The protein below binds the small molecule below.
Small molecule (SMILES): CC(=O)N[C@@H]1[C@@H](O)[C@H](O)[C@@H](CO)O[C@H]1O

Binding-site contacts:
Ligand atom C7 contacts residue GLU340 of chain 1.A at 4.2 Å.
Ligand atom C7 contacts residue ASN343 of chain 1.A at 3.5 Å.
Ligand atom C8 contacts residue GLU340 of chain 1.A at 3.4 Å.
Ligand atom C3 contacts residue ASN343 of chain 1.A at 3.8 Å.
Ligand atom N2 contacts residue ASN343 of chain 1.A at 2.9 Å (h-bond).
Ligand atom O7 contacts residue ASN343 of chain 1.A at 3.5 Å.
Ligand atom O5 contacts residue ASN343 of chain 1.A at 2.4 Å (h-bond).
Ligand atom C2 contacts residue ASN343 of chain 1.A at 2.5 Å.
Ligand atom C5 contacts residue ASN343 of chain 1.A at 3.7 Å.
Ligand atom O7 contacts residue GLU340 of chain 1.A at 4.2 Å.
Ligand atom O7 contacts residue GLY339 of chain 1.A at 3.8 Å.
Ligand atom C1 contacts residue ASN343 of chain 1.A at 1.4 Å.
Ligand atom C4 contacts residue ASN343 of chain 1.A at 4.2 Å.

Sequence of chain 1.A:
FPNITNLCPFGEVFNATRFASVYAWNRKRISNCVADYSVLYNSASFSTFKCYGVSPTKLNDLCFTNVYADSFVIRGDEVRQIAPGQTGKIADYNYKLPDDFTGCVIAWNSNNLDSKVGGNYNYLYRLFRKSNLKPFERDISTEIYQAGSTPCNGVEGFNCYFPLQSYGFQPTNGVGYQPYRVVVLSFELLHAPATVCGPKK